Sequence of chain 1.E:
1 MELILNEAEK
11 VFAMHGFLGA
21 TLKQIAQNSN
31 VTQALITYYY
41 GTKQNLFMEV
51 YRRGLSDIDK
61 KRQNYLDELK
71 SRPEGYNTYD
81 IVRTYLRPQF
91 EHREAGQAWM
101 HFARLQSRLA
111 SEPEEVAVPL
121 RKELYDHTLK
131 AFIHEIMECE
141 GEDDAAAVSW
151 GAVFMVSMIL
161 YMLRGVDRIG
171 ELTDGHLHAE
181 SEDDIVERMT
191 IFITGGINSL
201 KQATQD

Sequence of chain 1.F:
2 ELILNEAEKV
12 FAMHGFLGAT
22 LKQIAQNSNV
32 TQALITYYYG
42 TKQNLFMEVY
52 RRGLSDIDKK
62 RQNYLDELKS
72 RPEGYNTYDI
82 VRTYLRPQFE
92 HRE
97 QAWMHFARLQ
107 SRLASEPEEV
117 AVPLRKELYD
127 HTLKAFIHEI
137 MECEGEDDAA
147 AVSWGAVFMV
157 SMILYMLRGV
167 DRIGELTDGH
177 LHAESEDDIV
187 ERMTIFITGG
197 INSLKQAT

Binding-site contacts:
Ligand atom C4 contacts residue TYR85 of chain 1.E at 3.4 Å (hydrophobic).
Ligand atom C7 contacts residue TYR85 of chain 1.E at 3.6 Å (hydrophobic).
Ligand atom N contacts residue TYR125 of chain 1.E at 3.6 Å.
Ligand atom C3 contacts residue LEU109 of chain 1.E at 3.9 Å (hydrophobic).
Ligand atom O contacts residue TYR125 of chain 1.E at 3.4 Å.
Ligand atom C contacts residue LEU109 of chain 1.E at 3.9 Å (hydrophobic).
Ligand atom C6 contacts residue TYR125 of chain 1.E at 3.4 Å (hydrophobic).
Ligand atom C contacts residue VAL156 of chain 1.E at 3.7 Å (hydrophobic).
Ligand atom O contacts residue ARG168 of chain 1.F at 3.1 Å (salt-bridge).
Ligand atom C5 contacts residue TYR125 of chain 1.E at 3.3 Å (hydrophobic).
Ligand atom C4 contacts residue TYR125 of chain 1.E at 3.2 Å (hydrophobic).
Ligand atom O2 contacts residue VAL156 of chain 1.E at 3.4 Å.
Ligand atom O1 contacts residue GLN89 of chain 1.E at 2.9 Å (h-bond).
Ligand atom C6 contacts residue GLN89 of chain 1.E at 3.6 Å.
Ligand atom C2 contacts residue VAL156 of chain 1.E at 3.7 Å (hydrophobic).
Ligand atom C5 contacts residue VAL156 of chain 1.E at 4.0 Å (hydrophobic).
Ligand atom C6 contacts residue ILE159 of chain 1.E at 4.0 Å (hydrophobic).
Ligand atom C3 contacts residue TYR125 of chain 1.E at 3.9 Å (hydrophobic).
Ligand atom C1 contacts residue VAL156 of chain 1.E at 3.5 Å (hydrophobic).
Ligand atom O3 contacts residue ARG164 of chain 1.F at 2.9 Å (salt-bridge).
Ligand atom C1 contacts residue TYR125 of chain 1.E at 3.5 Å (hydrophobic).
Ligand atom N contacts residue TYR85 of chain 1.E at 2.7 Å (h-bond).
Ligand atom C4 contacts residue VAL156 of chain 1.E at 3.7 Å (hydrophobic).
Ligand atom O2 contacts residue ARG168 of chain 1.F at 3.0 Å (salt-bridge).
Ligand atom C7 contacts residue TYR125 of chain 1.E at 3.7 Å (hydrophobic).
Ligand atom O3 contacts residue ARG121 of chain 1.E at 3.8 Å.
Ligand atom O1 contacts residue ILE159 of chain 1.E at 3.5 Å.
Ligand atom C8 contacts residue ARG168 of chain 1.F at 3.6 Å.
Ligand atom O3 contacts residue TYR161 of chain 1.F at 3.6 Å.
Ligand atom C8 contacts residue TYR161 of chain 1.F at 3.3 Å (hydrophobic).
Ligand atom O1 contacts residue TYR85 of chain 1.E at 3.7 Å.
Ligand atom C7 contacts residue GLN89 of chain 1.E at 3.5 Å.
Ligand atom O2 contacts residue TYR161 of chain 1.F at 2.4 Å (h-bond).
Ligand atom O contacts residue VAL156 of chain 1.E at 3.9 Å.
Ligand atom C8 contacts residue ARG164 of chain 1.F at 4.0 Å.
Ligand atom C2 contacts residue TYR125 of chain 1.E at 3.2 Å (hydrophobic).
Ligand atom C contacts residue TYR125 of chain 1.E at 3.7 Å (hydrophobic).
Ligand atom O contacts residue LEU129 of chain 1.E at 3.9 Å.
Ligand atom O1 contacts residue ARG62 of chain 1.E at 2.9 Å (salt-bridge).
Ligand atom C7 contacts residue ARG62 of chain 1.E at 4.0 Å.

This protein binds this small molecule.
Small molecule (SMILES): O=C(O)CCC(=O)c1ccc(=O)[nH]c1